The protein below binds the small molecule below.
Small molecule (SMILES): CC(=O)N[C@@H]1[C@@H](O)[C@H](O)[C@@H](CO)O[C@H]1O

Sequence of chain 1.J:
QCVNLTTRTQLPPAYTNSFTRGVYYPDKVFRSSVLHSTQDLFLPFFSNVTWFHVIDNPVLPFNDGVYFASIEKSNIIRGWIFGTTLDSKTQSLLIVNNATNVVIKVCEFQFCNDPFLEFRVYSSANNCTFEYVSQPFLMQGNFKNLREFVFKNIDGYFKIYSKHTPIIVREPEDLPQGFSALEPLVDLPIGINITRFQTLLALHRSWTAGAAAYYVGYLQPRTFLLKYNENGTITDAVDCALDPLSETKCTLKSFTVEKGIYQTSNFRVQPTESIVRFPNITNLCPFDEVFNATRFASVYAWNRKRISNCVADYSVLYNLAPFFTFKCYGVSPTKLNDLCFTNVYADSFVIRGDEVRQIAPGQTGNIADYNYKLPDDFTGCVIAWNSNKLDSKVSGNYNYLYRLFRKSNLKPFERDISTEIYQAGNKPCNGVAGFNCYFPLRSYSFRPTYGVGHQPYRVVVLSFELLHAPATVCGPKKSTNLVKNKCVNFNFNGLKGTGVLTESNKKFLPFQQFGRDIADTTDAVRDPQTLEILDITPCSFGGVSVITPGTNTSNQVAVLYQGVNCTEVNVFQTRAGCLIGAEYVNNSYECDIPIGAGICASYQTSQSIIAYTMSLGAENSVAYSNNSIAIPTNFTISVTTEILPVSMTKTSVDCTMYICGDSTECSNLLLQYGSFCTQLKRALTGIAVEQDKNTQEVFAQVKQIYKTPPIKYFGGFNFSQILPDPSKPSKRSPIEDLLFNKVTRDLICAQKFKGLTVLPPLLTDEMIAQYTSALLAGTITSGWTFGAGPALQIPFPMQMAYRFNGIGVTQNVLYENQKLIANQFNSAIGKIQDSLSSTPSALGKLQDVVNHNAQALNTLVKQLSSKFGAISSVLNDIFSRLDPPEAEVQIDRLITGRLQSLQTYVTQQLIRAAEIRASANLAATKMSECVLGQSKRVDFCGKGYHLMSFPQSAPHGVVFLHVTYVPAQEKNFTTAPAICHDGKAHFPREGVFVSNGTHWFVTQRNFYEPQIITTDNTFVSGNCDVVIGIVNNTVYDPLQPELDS

Binding-site contacts:
Ligand atom C7 contacts residue ASN367 of chain 1.J at 3.9 Å.
Ligand atom N2 contacts residue VAL364 of chain 1.J at 4.5 Å.
Ligand atom C7 contacts residue ASN340 of chain 1.J at 3.6 Å.
Ligand atom C2 contacts residue ASN367 of chain 1.J at 4.0 Å.
Ligand atom C4 contacts residue ASN340 of chain 1.J at 4.1 Å.
Ligand atom C3 contacts residue ASN367 of chain 1.J at 3.2 Å.
Ligand atom O5 contacts residue ASN340 of chain 1.J at 2.3 Å (h-bond).
Ligand atom N2 contacts residue LEU368 of chain 1.J at 3.4 Å.
Ligand atom C8 contacts residue LEU368 of chain 1.J at 3.9 Å (hydrophobic).
Ligand atom N2 contacts residue ASN340 of chain 1.J at 2.9 Å (h-bond).
Ligand atom C8 contacts residue PHE339 of chain 1.J at 3.8 Å (hydrophobic).
Ligand atom C8 contacts residue PHE335 of chain 1.J at 4.0 Å (hydrophobic).
Ligand atom C3 contacts residue LEU368 of chain 1.J at 4.2 Å (hydrophobic).
Ligand atom C8 contacts residue ASN367 of chain 1.J at 4.1 Å.
Ligand atom N2 contacts residue ASP336 of chain 1.J at 4.2 Å.
Ligand atom C1 contacts residue LEU368 of chain 1.J at 3.6 Å (hydrophobic).
Ligand atom C2 contacts residue ASP336 of chain 1.J at 3.8 Å.
Ligand atom O7 contacts residue PHE335 of chain 1.J at 4.1 Å.
Ligand atom C4 contacts residue ASN367 of chain 1.J at 3.8 Å.
Ligand atom O6 contacts residue ASN340 of chain 1.J at 4.5 Å.
Ligand atom C7 contacts residue VAL364 of chain 1.J at 4.2 Å (hydrophobic).
Ligand atom C1 contacts residue ASP336 of chain 1.J at 4.1 Å.
Ligand atom C8 contacts residue VAL364 of chain 1.J at 3.8 Å (hydrophobic).
Ligand atom O4 contacts residue ASN367 of chain 1.J at 3.2 Å (h-bond).
Ligand atom C3 contacts residue ASN340 of chain 1.J at 3.7 Å.
Ligand atom O7 contacts residue ASN340 of chain 1.J at 3.9 Å.
Ligand atom C2 contacts residue LEU368 of chain 1.J at 3.9 Å (hydrophobic).
Ligand atom C2 contacts residue ASN340 of chain 1.J at 2.4 Å.
Ligand atom O3 contacts residue ASN367 of chain 1.J at 3.2 Å (h-bond).
Ligand atom O7 contacts residue VAL364 of chain 1.J at 4.2 Å.
Ligand atom C1 contacts residue ASN340 of chain 1.J at 1.4 Å.
Ligand atom C7 contacts residue LEU368 of chain 1.J at 4.4 Å (hydrophobic).
Ligand atom C5 contacts residue ASN340 of chain 1.J at 3.6 Å.
Ligand atom C7 contacts residue ASP336 of chain 1.J at 3.8 Å.
Ligand atom N2 contacts residue ASN367 of chain 1.J at 3.4 Å (h-bond).
Ligand atom O7 contacts residue ASP336 of chain 1.J at 3.0 Å (salt-bridge).
Ligand atom O3 contacts residue VAL364 of chain 1.J at 3.5 Å.
Ligand atom C7 contacts residue PHE335 of chain 1.J at 4.4 Å (hydrophobic).